Binding-site contacts:
Ligand atom O15 contacts residue ASP141 of chain 1.A at 2.9 Å (salt-bridge).
Ligand atom O15 contacts residue ASN170 of chain 1.A at 2.9 Å (h-bond).
Ligand atom C5 contacts residue LYS144 of chain 1.A at 3.6 Å.
Ligand atom C27 contacts residue HIS142 of chain 1.A at 3.4 Å.
Ligand atom C20 contacts residue HIS142 of chain 1.A at 3.6 Å.
Ligand atom C2 contacts residue ASN170 of chain 1.A at 3.6 Å.
Ligand atom C27 contacts residue ASP141 of chain 1.A at 3.4 Å.
Ligand atom C6 contacts residue LYS144 of chain 1.A at 3.5 Å.
Ligand atom C30 contacts residue HIS142 of chain 1.A at 3.6 Å.
Ligand atom C30 contacts residue TRP143 of chain 1.A at 3.6 Å (hydrophobic).
Ligand atom O14 contacts residue ASN170 of chain 1.A at 2.8 Å (h-bond).
Ligand atom C6 contacts residue ASN170 of chain 1.A at 3.2 Å.
Ligand atom C16 contacts residue MET40 of chain 1.A at 3.5 Å (hydrophobic).
Ligand atom O14 contacts residue ASP169 of chain 1.A at 3.2 Å (salt-bridge).
Ligand atom O15 contacts residue LYS144 of chain 1.A at 3.0 Å (salt-bridge).
Ligand atom O14 contacts residue GLU199 of chain 1.A at 2.5 Å (salt-bridge).
Ligand atom N17 contacts residue ASP141 of chain 1.A at 3.6 Å (salt-bridge).
Ligand atom N21 contacts residue GLU90 of chain 1.A at 2.9 Å (salt-bridge).
Ligand atom C2 contacts residue GLU199 of chain 1.A at 3.3 Å.
Ligand atom C1 contacts residue ASN170 of chain 1.A at 3.2 Å.
Ligand atom N23 contacts residue GLU90 of chain 1.A at 2.7 Å (salt-bridge).
Ligand atom O15 contacts residue MG1 of chain 1.B at 2.1 Å.
Ligand atom O14 contacts residue MG1 of chain 1.B at 2.1 Å.
Ligand atom N19 contacts residue HIS142 of chain 1.A at 3.2 Å.
Ligand atom N26 contacts residue ALA118 of chain 1.A at 3.6 Å.
Ligand atom C29 contacts residue SER119 of chain 1.A at 3.4 Å.
Ligand atom N21 contacts residue GLY66 of chain 1.A at 3.5 Å.
Ligand atom C24 contacts residue HIS142 of chain 1.A at 3.4 Å.
Ligand atom N19 contacts residue TRP143 of chain 1.A at 3.5 Å.
Ligand atom C6 contacts residue MG1 of chain 1.B at 2.9 Å.
Ligand atom C31 contacts residue ILE91 of chain 1.A at 3.5 Å (hydrophobic).
Ligand atom C1 contacts residue MG1 of chain 1.B at 2.9 Å.
Ligand atom C5 contacts residue MET40 of chain 1.A at 3.5 Å (hydrophobic).
Ligand atom C29 contacts residue GLY117 of chain 1.A at 3.4 Å.
Ligand atom C16 contacts residue LYS144 of chain 1.A at 3.6 Å.
Ligand atom C1 contacts residue GLU199 of chain 1.A at 3.1 Å.
Ligand atom N23 contacts residue GLY66 of chain 1.A at 3.6 Å.
Ligand atom N17 contacts residue LYS144 of chain 1.A at 3.5 Å (salt-bridge).
Ligand atom N26 contacts residue SER119 of chain 1.A at 3.0 Å (h-bond).
Ligand atom N21 contacts residue ILE91 of chain 1.A at 3.4 Å (h-bond).

This protein binds this small molecule.
Small molecule (SMILES): O=C(NCCc1nnc(-c2ccncc2)[nH]1)c1cc(-c2ccc(F)cc2)cc(O)c1O

Sequence of chain 1.A:
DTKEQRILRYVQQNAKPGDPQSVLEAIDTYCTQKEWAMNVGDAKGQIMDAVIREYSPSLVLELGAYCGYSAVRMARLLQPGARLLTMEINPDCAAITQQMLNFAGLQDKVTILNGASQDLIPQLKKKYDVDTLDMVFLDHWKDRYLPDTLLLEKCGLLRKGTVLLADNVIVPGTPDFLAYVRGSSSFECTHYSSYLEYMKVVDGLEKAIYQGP